This protein binds this small molecule.
Small molecule (SMILES): O=C1CC[C@H](N2C(=O)c3ccccc3C2=O)C(=O)N1

Sequence of chain 1.A:
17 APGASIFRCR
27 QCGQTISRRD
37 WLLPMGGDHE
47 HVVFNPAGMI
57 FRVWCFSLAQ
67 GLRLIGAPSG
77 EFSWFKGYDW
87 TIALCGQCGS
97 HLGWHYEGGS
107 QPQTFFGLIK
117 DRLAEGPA

Binding-site contacts:
Ligand atom C04 contacts residue TRP86 of chain 1.A at 3.8 Å (hydrophobic).
Ligand atom O01 contacts residue ASN51 of chain 1.A at 3.5 Å.
Ligand atom C13 contacts residue ASN51 of chain 1.A at 3.6 Å.
Ligand atom O18 contacts residue TRP86 of chain 1.A at 3.4 Å.
Ligand atom N03 contacts residue TRP80 of chain 1.A at 3.3 Å.
Ligand atom O16 contacts residue PHE57 of chain 1.A at 4.1 Å.
Ligand atom O05 contacts residue TYR102 of chain 1.A at 2.8 Å (h-bond).
Ligand atom C07 contacts residue TRP100 of chain 1.A at 3.4 Å (hydrophobic).
Ligand atom C02 contacts residue PHE78 of chain 1.A at 3.8 Å (hydrophobic).
Ligand atom O16 contacts residue TRP100 of chain 1.A at 3.6 Å.
Ligand atom O18 contacts residue GLU77 of chain 1.A at 3.7 Å.
Ligand atom C3 contacts residue TRP86 of chain 1.A at 3.7 Å (hydrophobic).
Ligand atom C3 contacts residue PRO52 of chain 1.A at 4.2 Å (hydrophobic).
Ligand atom N09 contacts residue ASN51 of chain 1.A at 3.9 Å.
Ligand atom O01 contacts residue TRP80 of chain 1.A at 3.4 Å.
Ligand atom N03 contacts residue SER79 of chain 1.A at 4.2 Å.
Ligand atom O01 contacts residue PRO52 of chain 1.A at 3.4 Å.
Ligand atom C06 contacts residue TYR102 of chain 1.A at 3.5 Å (hydrophobic).
Ligand atom C4 contacts residue ASN51 of chain 1.A at 3.4 Å.
Ligand atom O01 contacts residue PHE78 of chain 1.A at 3.7 Å.
Ligand atom O05 contacts residue TRP86 of chain 1.A at 3.7 Å.
Ligand atom C06 contacts residue TRP86 of chain 1.A at 3.7 Å (hydrophobic).
Ligand atom N03 contacts residue PHE78 of chain 1.A at 2.9 Å (h-bond).
Ligand atom C04 contacts residue TRP80 of chain 1.A at 3.3 Å (hydrophobic).
Ligand atom C06 contacts residue TRP100 of chain 1.A at 3.6 Å (hydrophobic).
Ligand atom O05 contacts residue SER79 of chain 1.A at 3.4 Å.
Ligand atom C04 contacts residue PHE78 of chain 1.A at 3.8 Å (hydrophobic).
Ligand atom O18 contacts residue PRO52 of chain 1.A at 4.1 Å.
Ligand atom C02 contacts residue TRP80 of chain 1.A at 3.4 Å (hydrophobic).
Ligand atom O05 contacts residue PHE78 of chain 1.A at 3.8 Å.
Ligand atom O16 contacts residue ASN51 of chain 1.A at 3.0 Å (h-bond).
Ligand atom C08 contacts residue TRP80 of chain 1.A at 4.0 Å (hydrophobic).
Ligand atom O05 contacts residue TRP80 of chain 1.A at 3.0 Å (h-bond).
Ligand atom C12 contacts residue ASN51 of chain 1.A at 3.4 Å.
Ligand atom C04 contacts residue TYR102 of chain 1.A at 3.5 Å (hydrophobic).
Ligand atom C14 contacts residue PRO52 of chain 1.A at 3.9 Å (hydrophobic).
Ligand atom O18 contacts residue PHE78 of chain 1.A at 3.5 Å.
Ligand atom C04 contacts residue SER79 of chain 1.A at 4.0 Å.
Ligand atom C06 contacts residue TRP80 of chain 1.A at 3.6 Å (hydrophobic).
Ligand atom C07 contacts residue TRP86 of chain 1.A at 3.4 Å (hydrophobic).